Sequence of chain 2.B:
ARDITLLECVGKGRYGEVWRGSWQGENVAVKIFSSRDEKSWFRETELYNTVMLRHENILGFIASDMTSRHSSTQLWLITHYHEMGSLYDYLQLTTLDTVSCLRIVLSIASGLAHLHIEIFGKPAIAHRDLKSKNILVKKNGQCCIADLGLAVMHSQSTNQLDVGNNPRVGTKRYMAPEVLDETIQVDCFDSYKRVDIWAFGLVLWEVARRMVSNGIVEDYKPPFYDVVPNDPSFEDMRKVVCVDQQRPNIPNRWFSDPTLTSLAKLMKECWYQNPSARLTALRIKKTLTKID

This small molecule binds to this protein.
Small molecule (SMILES): N[C@@H]1CCNN1

Binding-site contacts:
Ligand atom N05 contacts residue VAL172 of chain 2.B at 3.2 Å (h-bond).
Ligand atom C04 contacts residue VAL172 of chain 2.B at 4.4 Å (hydrophobic).
Ligand atom C02 contacts residue VAL172 of chain 2.B at 4.5 Å (hydrophobic).
Ligand atom N01 contacts residue TYR201 of chain 2.B at 2.6 Å (h-bond).
Ligand atom N06 contacts residue TYR201 of chain 2.B at 3.6 Å.
Ligand atom C04 contacts residue ASN175 of chain 2.B at 4.1 Å.
Ligand atom C04 contacts residue ARG137 of chain 2.B at 3.6 Å.
Ligand atom N01 contacts residue ARG137 of chain 2.B at 4.2 Å.
Ligand atom C02 contacts residue ARG137 of chain 2.B at 4.0 Å.
Ligand atom N01 contacts residue VAL195 of chain 2.B at 3.8 Å.
Ligand atom C03 contacts residue ARG137 of chain 2.B at 3.3 Å.
Ligand atom N06 contacts residue VAL172 of chain 2.B at 3.4 Å.
Ligand atom N06 contacts residue VAL161 of chain 2.B at 4.3 Å.
Ligand atom N06 contacts residue ARG137 of chain 2.B at 3.7 Å.
Ligand atom C02 contacts residue TYR201 of chain 2.B at 3.6 Å (hydrophobic).
Ligand atom N05 contacts residue ARG137 of chain 2.B at 3.1 Å (salt-bridge).